A small-molecule ligand and the protein it binds are described below.
Small molecule (SMILES): NS(=O)(=O)c1ccc(NC(=S)OCCc2ccsc2)cc1

Binding-site contacts:
Ligand atom C8 contacts residue GLN92 of chain 1.A at 3.9 Å.
Ligand atom O2 contacts residue LEU197 of chain 1.A at 3.3 Å.
Ligand atom S3 contacts residue ILE91 of chain 1.A at 4.0 Å.
Ligand atom O2 contacts residue THR198 of chain 1.A at 2.9 Å (h-bond).
Ligand atom O3 contacts residue GOL1 of chain 1.G at 3.3 Å (h-bond).
Ligand atom C13 contacts residue GLN92 of chain 1.A at 3.9 Å.
Ligand atom C7 contacts residue PHE130 of chain 1.A at 4.0 Å (hydrophobic).
Ligand atom N1 contacts residue HIS96 of chain 1.A at 3.3 Å (h-bond).
Ligand atom C1 contacts residue GOL1 of chain 1.G at 3.7 Å.
Ligand atom C1 contacts residue LEU197 of chain 1.A at 3.9 Å (hydrophobic).
Ligand atom C2 contacts residue LEU197 of chain 1.A at 3.9 Å (hydrophobic).
Ligand atom C4 contacts residue LEU197 of chain 1.A at 3.7 Å (hydrophobic).
Ligand atom O1 contacts residue HIS119 of chain 1.A at 3.4 Å (h-bond).
Ligand atom S1 contacts residue HIS94 of chain 1.A at 3.9 Å.
Ligand atom N1 contacts residue ZN1 of chain 1.C at 1.9 Å.
Ligand atom C2 contacts residue THR199 of chain 1.A at 3.4 Å.
Ligand atom O1 contacts residue HIS94 of chain 1.A at 3.3 Å.
Ligand atom C3 contacts residue LEU197 of chain 1.A at 3.8 Å (hydrophobic).
Ligand atom N1 contacts residue HIS94 of chain 1.A at 3.2 Å (h-bond).
Ligand atom C9 contacts residue GLN92 of chain 1.A at 3.1 Å.
Ligand atom N1 contacts residue HIS119 of chain 1.A at 3.4 Å (h-bond).
Ligand atom C2 contacts residue GOL1 of chain 1.G at 3.9 Å.
Ligand atom S1 contacts residue ZN1 of chain 1.C at 3.0 Å.
Ligand atom S1 contacts residue HIS119 of chain 1.A at 3.9 Å.
Ligand atom C6 contacts residue GOL1 of chain 1.G at 3.8 Å.
Ligand atom C1 contacts residue THR199 of chain 1.A at 3.2 Å.
Ligand atom C7 contacts residue GOL1 of chain 1.G at 3.8 Å.
Ligand atom O2 contacts residue TRP208 of chain 1.A at 3.6 Å.
Ligand atom C5 contacts residue GOL1 of chain 1.G at 3.9 Å.
Ligand atom O1 contacts residue ZN1 of chain 1.C at 3.0 Å.
Ligand atom N1 contacts residue THR198 of chain 1.A at 2.9 Å (h-bond).
Ligand atom O1 contacts residue VAL121 of chain 1.A at 3.8 Å.
Ligand atom O1 contacts residue VAL142 of chain 1.A at 3.9 Å.
Ligand atom O3 contacts residue GLN92 of chain 1.A at 3.2 Å (h-bond).
Ligand atom S1 contacts residue THR198 of chain 1.A at 3.9 Å.
Ligand atom C6 contacts residue LEU197 of chain 1.A at 3.8 Å (hydrophobic).
Ligand atom C4 contacts residue HIS94 of chain 1.A at 4.0 Å.
Ligand atom C5 contacts residue LEU197 of chain 1.A at 3.8 Å (hydrophobic).
Ligand atom C5 contacts residue GLN92 of chain 1.A at 3.9 Å.
Ligand atom C4 contacts residue VAL121 of chain 1.A at 3.8 Å (hydrophobic).

Sequence of chain 1.A:
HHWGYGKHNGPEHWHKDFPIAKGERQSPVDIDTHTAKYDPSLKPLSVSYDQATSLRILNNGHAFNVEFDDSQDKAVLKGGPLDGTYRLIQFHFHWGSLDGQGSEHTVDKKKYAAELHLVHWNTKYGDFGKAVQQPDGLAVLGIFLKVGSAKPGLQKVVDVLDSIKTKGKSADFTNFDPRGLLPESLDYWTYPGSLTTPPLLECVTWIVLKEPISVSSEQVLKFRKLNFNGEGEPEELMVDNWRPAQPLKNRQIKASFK